Binding-site contacts:
Ligand atom C3 contacts residue ASN94 of chain 1.R at 3.8 Å.
Ligand atom N2 contacts residue ASN94 of chain 1.R at 2.9 Å (h-bond).
Ligand atom C5 contacts residue ASN94 of chain 1.R at 3.6 Å.
Ligand atom O7 contacts residue ASN94 of chain 1.R at 3.1 Å (h-bond).
Ligand atom C7 contacts residue ASN94 of chain 1.R at 3.1 Å.
Ligand atom C8 contacts residue TRP93 of chain 1.R at 4.5 Å (hydrophobic).
Ligand atom C4 contacts residue ASN94 of chain 1.R at 4.2 Å.
Ligand atom O5 contacts residue ASN94 of chain 1.R at 2.4 Å (h-bond).
Ligand atom O5 contacts residue GLN89 of chain 1.R at 4.0 Å.
Ligand atom C8 contacts residue CYS95 of chain 1.R at 3.5 Å (hydrophobic).
Ligand atom C7 contacts residue CYS95 of chain 1.R at 4.5 Å (hydrophobic).
Ligand atom C2 contacts residue ASN94 of chain 1.R at 2.5 Å.
Ligand atom C1 contacts residue ASN94 of chain 1.R at 1.4 Å.
Ligand atom C8 contacts residue ASN94 of chain 1.R at 3.3 Å.
Ligand atom C1 contacts residue GLN89 of chain 1.R at 4.3 Å.

Sequence of chain 1.R:
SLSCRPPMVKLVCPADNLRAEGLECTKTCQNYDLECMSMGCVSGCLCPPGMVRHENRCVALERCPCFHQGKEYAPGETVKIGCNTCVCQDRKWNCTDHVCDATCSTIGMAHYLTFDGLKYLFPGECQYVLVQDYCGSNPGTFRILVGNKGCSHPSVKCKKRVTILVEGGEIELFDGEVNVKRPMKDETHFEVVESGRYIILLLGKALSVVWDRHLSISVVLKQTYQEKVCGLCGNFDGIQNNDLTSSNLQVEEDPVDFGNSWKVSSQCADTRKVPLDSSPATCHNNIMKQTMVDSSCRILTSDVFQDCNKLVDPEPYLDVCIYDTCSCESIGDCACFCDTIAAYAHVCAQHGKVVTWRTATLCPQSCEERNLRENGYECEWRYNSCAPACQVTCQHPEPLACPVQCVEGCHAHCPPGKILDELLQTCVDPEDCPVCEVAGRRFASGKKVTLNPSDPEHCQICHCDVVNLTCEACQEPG

The protein below binds the small molecule below.
Small molecule (SMILES): CC(=O)N[C@@H]1[C@@H](O)[C@H](O)[C@@H](CO)O[C@H]1O